Binding-site contacts:
Ligand atom O3' contacts residue GLU140 of chain 38.F at 4.4 Å.
Ligand atom C5' contacts residue ARG90 of chain 38.F at 4.3 Å.
Ligand atom C1' contacts residue LYS143 of chain 38.F at 3.2 Å.
Ligand atom C8 contacts residue TRP47 of chain 38.F at 3.6 Å (hydrophobic).
Ligand atom O4' contacts residue TRP47 of chain 38.F at 3.4 Å.
Ligand atom C1' contacts residue GLU140 of chain 38.F at 2.7 Å.
Ligand atom C2 contacts residue TRP47 of chain 38.F at 3.4 Å (hydrophobic).
Ligand atom O2' contacts residue GLU140 of chain 38.F at 2.3 Å (salt-bridge).
Ligand atom N3 contacts residue TRP47 of chain 38.F at 3.4 Å.
Ligand atom N1 contacts residue TRP47 of chain 38.F at 3.7 Å.
Ligand atom C3' contacts residue GLU140 of chain 38.F at 3.8 Å.
Ligand atom C6 contacts residue TRP47 of chain 38.F at 3.7 Å (hydrophobic).
Ligand atom C5 contacts residue TRP47 of chain 38.F at 3.8 Å (hydrophobic).
Ligand atom O4' contacts residue GLU140 of chain 38.F at 3.0 Å (salt-bridge).
Ligand atom N6 contacts residue TRP47 of chain 38.F at 4.2 Å.
Ligand atom O4' contacts residue LYS143 of chain 38.F at 4.4 Å.
Ligand atom C2' contacts residue LYS143 of chain 38.F at 3.7 Å.
Ligand atom C1' contacts residue TRP47 of chain 38.F at 3.7 Å (hydrophobic).
Ligand atom N7 contacts residue LYS143 of chain 38.F at 3.8 Å.
Ligand atom C2' contacts residue GLU140 of chain 38.F at 3.0 Å.
Ligand atom O4' contacts residue LYS143 of chain 38.F at 4.2 Å.
Ligand atom N9 contacts residue TRP47 of chain 38.F at 3.3 Å.
Ligand atom N9 contacts residue GLU140 of chain 38.F at 4.1 Å.
Ligand atom N7 contacts residue TRP47 of chain 38.F at 3.6 Å.
Ligand atom N9 contacts residue LYS143 of chain 38.F at 3.2 Å (salt-bridge).
Ligand atom C4' contacts residue GLU140 of chain 38.F at 3.4 Å.
Ligand atom O2' contacts residue LYS143 of chain 38.F at 3.8 Å.
Ligand atom C8 contacts residue LYS143 of chain 38.F at 2.7 Å.
Ligand atom C4 contacts residue TRP47 of chain 38.F at 3.3 Å (hydrophobic).

Sequence of chain 38.F:
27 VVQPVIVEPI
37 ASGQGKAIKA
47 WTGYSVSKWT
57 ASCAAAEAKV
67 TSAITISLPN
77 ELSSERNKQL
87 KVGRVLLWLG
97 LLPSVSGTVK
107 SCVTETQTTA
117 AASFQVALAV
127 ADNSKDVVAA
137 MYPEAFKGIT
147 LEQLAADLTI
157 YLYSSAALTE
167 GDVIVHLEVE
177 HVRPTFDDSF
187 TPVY

A small-molecule ligand and the protein it binds are described below.
Small molecule (SMILES): Nc1ncnc2c1ncn2[C@@H]1O[C@H]([C@@H]2O[C@@H]3[C@H](O[P](=O)(O)O2)[C@@H](CO[P](=O)(O)O[C@H]2[C@@H](O)[C@H](n4cnc5c(N)ncnc54)O[C@@H]2COP(=O)=O)O[C@H]3n2ccc(=O)[nH]c2=O)[C@@H](O[P](=O)(O)OC[C@H]2O[C@@H](n3ccc(=O)[nH]c3=O)[C@H](O)[C@@H]2O)[C@H]1O